This protein binds this small molecule.
Small molecule (SMILES): CC(=O)N[C@@H]1[C@@H](O)[C@H](O)[C@@H](CO)O[C@H]1O

Sequence of chain 1.A:
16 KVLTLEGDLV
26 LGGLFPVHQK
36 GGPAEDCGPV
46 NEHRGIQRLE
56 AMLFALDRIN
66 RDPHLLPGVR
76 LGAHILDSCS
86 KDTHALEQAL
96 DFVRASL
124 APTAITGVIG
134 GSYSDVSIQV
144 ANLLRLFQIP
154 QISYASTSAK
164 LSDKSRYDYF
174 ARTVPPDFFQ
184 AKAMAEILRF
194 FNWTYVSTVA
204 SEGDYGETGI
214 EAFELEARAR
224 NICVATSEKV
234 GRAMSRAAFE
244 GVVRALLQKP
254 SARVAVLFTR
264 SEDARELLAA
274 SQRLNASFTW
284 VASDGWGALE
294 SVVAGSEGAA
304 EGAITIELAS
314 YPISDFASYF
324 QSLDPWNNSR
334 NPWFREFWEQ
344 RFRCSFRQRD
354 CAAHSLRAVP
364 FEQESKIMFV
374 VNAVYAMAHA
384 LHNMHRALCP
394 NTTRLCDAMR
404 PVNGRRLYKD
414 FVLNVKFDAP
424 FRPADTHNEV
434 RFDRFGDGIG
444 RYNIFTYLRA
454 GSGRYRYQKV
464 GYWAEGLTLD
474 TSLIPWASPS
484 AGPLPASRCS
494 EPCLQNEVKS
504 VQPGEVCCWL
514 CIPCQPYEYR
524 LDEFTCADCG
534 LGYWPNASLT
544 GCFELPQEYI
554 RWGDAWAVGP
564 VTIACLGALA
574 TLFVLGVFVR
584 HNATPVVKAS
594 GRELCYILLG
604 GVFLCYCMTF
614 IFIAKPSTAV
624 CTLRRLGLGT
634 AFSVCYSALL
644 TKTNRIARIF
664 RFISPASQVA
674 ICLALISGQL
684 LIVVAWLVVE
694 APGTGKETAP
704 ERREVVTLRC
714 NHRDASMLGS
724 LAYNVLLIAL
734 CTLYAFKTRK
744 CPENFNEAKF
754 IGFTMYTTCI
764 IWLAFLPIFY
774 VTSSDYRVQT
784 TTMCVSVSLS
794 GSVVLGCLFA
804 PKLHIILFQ

Binding-site contacts:
Ligand atom C1 contacts residue ASN195 of chain 1.A at 1.4 Å.
Ligand atom C8 contacts residue ASN195 of chain 1.A at 4.0 Å.
Ligand atom C5 contacts residue ASN195 of chain 1.A at 3.7 Å.
Ligand atom N2 contacts residue ASN195 of chain 1.A at 2.9 Å (h-bond).
Ligand atom O7 contacts residue PHE193 of chain 1.A at 3.4 Å (h-bond).
Ligand atom O6 contacts residue ASN195 of chain 1.A at 4.5 Å.
Ligand atom C4 contacts residue ASN195 of chain 1.A at 4.2 Å.
Ligand atom O7 contacts residue ASN195 of chain 1.A at 4.5 Å.
Ligand atom N2 contacts residue PHE193 of chain 1.A at 3.2 Å (h-bond).
Ligand atom O5 contacts residue ASN195 of chain 1.A at 2.4 Å (h-bond).
Ligand atom C7 contacts residue ASN195 of chain 1.A at 3.6 Å.
Ligand atom C3 contacts residue ASN195 of chain 1.A at 3.8 Å.
Ligand atom C7 contacts residue PHE193 of chain 1.A at 3.7 Å (hydrophobic).
Ligand atom O7 contacts residue PHE194 of chain 1.A at 4.1 Å.
Ligand atom C1 contacts residue PHE193 of chain 1.A at 4.3 Å (hydrophobic).
Ligand atom C2 contacts residue PHE193 of chain 1.A at 4.3 Å (hydrophobic).
Ligand atom C2 contacts residue ASN195 of chain 1.A at 2.5 Å.